Sequence of chain 1.A:
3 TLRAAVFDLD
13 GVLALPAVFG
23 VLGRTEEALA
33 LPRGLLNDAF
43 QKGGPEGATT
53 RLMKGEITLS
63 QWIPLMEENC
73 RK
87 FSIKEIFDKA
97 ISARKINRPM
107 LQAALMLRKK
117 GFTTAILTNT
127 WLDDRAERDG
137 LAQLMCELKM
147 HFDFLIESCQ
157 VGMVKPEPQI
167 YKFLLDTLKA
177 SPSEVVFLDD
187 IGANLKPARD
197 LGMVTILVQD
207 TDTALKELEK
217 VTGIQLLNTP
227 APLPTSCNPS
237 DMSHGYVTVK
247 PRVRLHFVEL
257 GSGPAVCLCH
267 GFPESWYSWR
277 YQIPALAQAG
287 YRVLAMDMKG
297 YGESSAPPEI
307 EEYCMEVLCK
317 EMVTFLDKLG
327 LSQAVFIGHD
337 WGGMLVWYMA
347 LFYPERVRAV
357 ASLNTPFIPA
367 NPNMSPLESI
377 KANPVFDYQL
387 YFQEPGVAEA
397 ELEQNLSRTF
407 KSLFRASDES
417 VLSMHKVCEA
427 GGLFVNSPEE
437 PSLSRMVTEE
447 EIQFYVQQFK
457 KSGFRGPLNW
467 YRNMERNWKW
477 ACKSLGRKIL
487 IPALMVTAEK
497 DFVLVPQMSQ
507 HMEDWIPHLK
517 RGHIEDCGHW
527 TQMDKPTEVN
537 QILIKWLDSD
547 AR

Binding-site contacts:
Ligand atom C17 contacts residue GLN385 of chain 1.A at 3.7 Å.
Ligand atom C11 contacts residue TYR467 of chain 1.A at 3.2 Å (hydrophobic).
Ligand atom C11 contacts residue TRP337 of chain 1.A at 3.7 Å (hydrophobic).
Ligand atom C17 contacts residue TRP337 of chain 1.A at 3.5 Å (hydrophobic).
Ligand atom C2 contacts residue MET420 of chain 1.A at 3.8 Å (hydrophobic).
Ligand atom C9 contacts residue TYR467 of chain 1.A at 3.4 Å (hydrophobic).
Ligand atom C14 contacts residue TRP337 of chain 1.A at 3.8 Å (hydrophobic).
Ligand atom C20 contacts residue TYR384 of chain 1.A at 3.6 Å (hydrophobic).
Ligand atom O12 contacts residue TYR467 of chain 1.A at 2.6 Å (h-bond).
Ligand atom C21 contacts residue PHE388 of chain 1.A at 3.7 Å (hydrophobic).
Ligand atom C5 contacts residue VAL499 of chain 1.A at 3.7 Å (hydrophobic).
Ligand atom C8 contacts residue ASP336 of chain 1.A at 3.5 Å.
Ligand atom C16 contacts residue TRP337 of chain 1.A at 3.9 Å (hydrophobic).
Ligand atom C16 contacts residue MET340 of chain 1.A at 3.8 Å (hydrophobic).
Ligand atom N10 contacts residue TYR467 of chain 1.A at 3.6 Å (h-bond).
Ligand atom C11 contacts residue ASP336 of chain 1.A at 3.7 Å.
Ligand atom C14 contacts residue ASP336 of chain 1.A at 3.2 Å.
Ligand atom C19 contacts residue TYR384 of chain 1.A at 3.7 Å (hydrophobic).
Ligand atom C6 contacts residue ASP497 of chain 1.A at 3.8 Å.
Ligand atom O12 contacts residue GLN385 of chain 1.A at 3.9 Å.
Ligand atom C6 contacts residue VAL499 of chain 1.A at 3.5 Å (hydrophobic).
Ligand atom C7 contacts residue HIS525 of chain 1.A at 3.6 Å.
Ligand atom O12 contacts residue TYR384 of chain 1.A at 2.7 Å (h-bond).
Ligand atom C4 contacts residue HIS525 of chain 1.A at 3.5 Å.
Ligand atom C9 contacts residue ASP336 of chain 1.A at 3.1 Å.
Ligand atom C19 contacts residue MET420 of chain 1.A at 3.7 Å (hydrophobic).
Ligand atom C3 contacts residue HIS525 of chain 1.A at 3.8 Å.
Ligand atom C22 contacts residue PHE268 of chain 1.A at 3.6 Å (hydrophobic).
Ligand atom C22 contacts residue LEU409 of chain 1.A at 3.5 Å (hydrophobic).
Ligand atom C6 contacts residue HIS525 of chain 1.A at 3.6 Å.
Ligand atom C23 contacts residue PHE268 of chain 1.A at 3.6 Å (hydrophobic).
Ligand atom C5 contacts residue HIS525 of chain 1.A at 3.5 Å.
Ligand atom N10 contacts residue ASP336 of chain 1.A at 2.6 Å (salt-bridge).
Ligand atom C8 contacts residue TYR384 of chain 1.A at 3.8 Å (hydrophobic).
Ligand atom C11 contacts residue TYR384 of chain 1.A at 3.3 Å (hydrophobic).
Ligand atom C8 contacts residue HIS525 of chain 1.A at 3.7 Å.
Ligand atom N13 contacts residue TRP337 of chain 1.A at 3.5 Å (h-bond).
Ligand atom C3 contacts residue TRP526 of chain 1.A at 3.5 Å (hydrophobic).
Ligand atom O12 contacts residue TRP337 of chain 1.A at 3.9 Å.
Ligand atom C1 contacts residue HIS525 of chain 1.A at 3.6 Å.

The small molecule below binds the protein below.
Small molecule (SMILES): O=C(NCCC(c1ccccc1)c1ccccc1)n1cccc1